Sequence of chain 1.A:
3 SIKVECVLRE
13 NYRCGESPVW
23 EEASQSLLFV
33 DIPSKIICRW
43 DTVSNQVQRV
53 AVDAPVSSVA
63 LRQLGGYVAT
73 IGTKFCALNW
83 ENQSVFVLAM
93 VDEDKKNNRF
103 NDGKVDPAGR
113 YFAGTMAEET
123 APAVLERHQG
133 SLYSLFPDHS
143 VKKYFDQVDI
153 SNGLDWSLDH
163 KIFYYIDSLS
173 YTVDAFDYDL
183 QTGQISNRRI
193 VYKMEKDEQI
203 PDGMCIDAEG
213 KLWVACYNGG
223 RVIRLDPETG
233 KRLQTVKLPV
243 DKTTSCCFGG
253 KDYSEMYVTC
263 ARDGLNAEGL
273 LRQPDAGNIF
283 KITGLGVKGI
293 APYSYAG

Binding-site contacts:
Ligand atom O2 contacts residue ASN103 of chain 1.A at 3.0 Å (h-bond).
Ligand atom O2 contacts residue CA1 of chain 1.C at 2.2 Å.
Ligand atom C6 contacts residue GLU121 of chain 1.A at 3.1 Å.
Ligand atom C4 contacts residue ARG101 of chain 1.A at 3.9 Å.
Ligand atom O6 contacts residue PRO124 of chain 1.A at 3.5 Å.
Ligand atom O3 contacts residue MET118 of chain 1.A at 4.5 Å.
Ligand atom O5 contacts residue TYR219 of chain 1.A at 4.1 Å.
Ligand atom O2 contacts residue GLU18 of chain 1.A at 2.8 Å (salt-bridge).
Ligand atom C6 contacts residue PRO124 of chain 1.A at 3.8 Å (hydrophobic).
Ligand atom O4 contacts residue ARG101 of chain 1.A at 3.4 Å (salt-bridge).
Ligand atom O6 contacts residue TYR219 of chain 1.A at 3.8 Å.
Ligand atom O6 contacts residue GLU121 of chain 1.A at 2.9 Å (salt-bridge).
Ligand atom C2 contacts residue GLU18 of chain 1.A at 4.0 Å.
Ligand atom C3 contacts residue GLU18 of chain 1.A at 4.4 Å.
Ligand atom O3 contacts residue ILE34 of chain 1.A at 3.7 Å.
Ligand atom C1 contacts residue ASP204 of chain 1.A at 3.0 Å.
Ligand atom C1 contacts residue CA1 of chain 1.C at 4.0 Å.
Ligand atom C2 contacts residue ASN103 of chain 1.A at 3.5 Å.
Ligand atom C6 contacts residue ALA125 of chain 1.A at 4.2 Å (hydrophobic).
Ligand atom C4 contacts residue GLU121 of chain 1.A at 3.5 Å.
Ligand atom C5 contacts residue GLU121 of chain 1.A at 4.1 Å.
Ligand atom C3 contacts residue ASN103 of chain 1.A at 3.9 Å.
Ligand atom O3 contacts residue ARG101 of chain 1.A at 2.8 Å (salt-bridge).
Ligand atom C3 contacts residue ARG101 of chain 1.A at 3.9 Å.
Ligand atom O4 contacts residue GLU121 of chain 1.A at 2.9 Å (salt-bridge).
Ligand atom C1 contacts residue TYR219 of chain 1.A at 4.3 Å (hydrophobic).
Ligand atom C2 contacts residue ASN154 of chain 1.A at 3.5 Å.
Ligand atom C1 contacts residue ASN154 of chain 1.A at 3.8 Å.
Ligand atom O3 contacts residue ASN103 of chain 1.A at 2.8 Å (h-bond).
Ligand atom C2 contacts residue ASP204 of chain 1.A at 4.0 Å.
Ligand atom O5 contacts residue ASP204 of chain 1.A at 4.1 Å.
Ligand atom C2 contacts residue CA1 of chain 1.C at 3.5 Å.
Ligand atom O2 contacts residue ASN154 of chain 1.A at 3.1 Å (h-bond).
Ligand atom C3 contacts residue CYS16 of chain 1.A at 4.5 Å (hydrophobic).
Ligand atom C1 contacts residue GLU18 of chain 1.A at 4.2 Å.
Ligand atom C6 contacts residue TYR219 of chain 1.A at 3.7 Å (hydrophobic).
Ligand atom O2 contacts residue ASP204 of chain 1.A at 3.1 Å (salt-bridge).
Ligand atom C5 contacts residue TYR219 of chain 1.A at 4.0 Å (hydrophobic).

A small-molecule ligand and the protein it binds are described below.
Small molecule (SMILES): OC[C@H]1OC[C@H](O)[C@@H](O)[C@@H]1O